Binding-site contacts:
Ligand atom O6 contacts residue SER51 of chain 1.D at 4.1 Å.
Ligand atom N2 contacts residue ASN93 of chain 1.A at 2.9 Å (h-bond).
Ligand atom C8 contacts residue ASN114 of chain 1.B at 4.4 Å.
Ligand atom O5 contacts residue ASN93 of chain 1.A at 2.4 Å (h-bond).
Ligand atom C6 contacts residue TYR49 of chain 1.D at 3.9 Å (hydrophobic).
Ligand atom O3 contacts residue TYR102 of chain 1.C at 3.5 Å.
Ligand atom C8 contacts residue THR18 of chain 1.B at 3.7 Å.
Ligand atom C2 contacts residue ASN93 of chain 1.A at 2.5 Å.
Ligand atom C3 contacts residue ARG29 of chain 1.D at 4.4 Å.
Ligand atom C3 contacts residue TYR49 of chain 1.D at 3.8 Å (hydrophobic).
Ligand atom O4 contacts residue TYR49 of chain 1.D at 4.3 Å.
Ligand atom C1 contacts residue TYR49 of chain 1.D at 3.9 Å (hydrophobic).
Ligand atom C6 contacts residue TYR48 of chain 1.D at 4.1 Å (hydrophobic).
Ligand atom C4 contacts residue ASN93 of chain 1.A at 4.3 Å.
Ligand atom C7 contacts residue GLU92 of chain 1.A at 4.2 Å.
Ligand atom C3 contacts residue ASN93 of chain 1.A at 3.8 Å.
Ligand atom C8 contacts residue GLU92 of chain 1.A at 3.6 Å.
Ligand atom O2 contacts residue THR52 of chain 1.D at 4.3 Å.
Ligand atom O3 contacts residue TYR49 of chain 1.D at 4.1 Å.
Ligand atom C2 contacts residue GLY16 of chain 1.B at 3.7 Å.
Ligand atom O5 contacts residue SER51 of chain 1.D at 4.2 Å.
Ligand atom C5 contacts residue TYR102 of chain 1.C at 4.2 Å (hydrophobic).
Ligand atom C2 contacts residue TYR49 of chain 1.D at 3.6 Å (hydrophobic).
Ligand atom O5 contacts residue ALA15 of chain 1.B at 4.3 Å.
Ligand atom C1 contacts residue ASN93 of chain 1.A at 1.5 Å.
Ligand atom C5 contacts residue ASN93 of chain 1.A at 3.7 Å.
Ligand atom C7 contacts residue ASN93 of chain 1.A at 3.6 Å.
Ligand atom C6 contacts residue TYR102 of chain 1.C at 3.7 Å (hydrophobic).
Ligand atom C6 contacts residue ASN30 of chain 1.D at 4.4 Å.
Ligand atom N2 contacts residue GLY16 of chain 1.B at 3.0 Å (h-bond).
Ligand atom O7 contacts residue TYR102 of chain 1.C at 4.0 Å.
Ligand atom O6 contacts residue TYR102 of chain 1.C at 3.9 Å.
Ligand atom C8 contacts residue ASN113 of chain 1.B at 3.8 Å.
Ligand atom C7 contacts residue GLY16 of chain 1.B at 4.0 Å.
Ligand atom C6 contacts residue SER51 of chain 1.D at 3.6 Å.
Ligand atom O7 contacts residue ASN93 of chain 1.A at 3.9 Å.
Ligand atom O3 contacts residue ARG29 of chain 1.D at 4.4 Å.
Ligand atom C8 contacts residue GLY16 of chain 1.B at 4.0 Å.
Ligand atom O6 contacts residue TYR48 of chain 1.D at 3.0 Å (h-bond).
Ligand atom C1 contacts residue ALA15 of chain 1.B at 4.1 Å (hydrophobic).

Sequence of chain 1.D:
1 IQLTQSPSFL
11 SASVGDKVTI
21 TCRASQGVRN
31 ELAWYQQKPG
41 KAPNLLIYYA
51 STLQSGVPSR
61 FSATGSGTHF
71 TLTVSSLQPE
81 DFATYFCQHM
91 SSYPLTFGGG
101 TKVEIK

The protein below binds the small molecule below.
Small molecule (SMILES): CC(=O)N[C@H]1[C@H](O[C@H]2[C@H](O)[C@@H](NC(C)=O)CO[C@@H]2CO)O[C@H](CO)[C@@H](O[C@@H]2O[C@H](CO[C@H]3O[C@H](CO)[C@@H](O)[C@H](O)[C@@H]3O)[C@@H](O)[C@H](O[C@H]3O[C@H](CO)[C@@H](O)[C@H](O)[C@@H]3O)[C@@H]2O)[C@@H]1O

Sequence of chain 1.B:
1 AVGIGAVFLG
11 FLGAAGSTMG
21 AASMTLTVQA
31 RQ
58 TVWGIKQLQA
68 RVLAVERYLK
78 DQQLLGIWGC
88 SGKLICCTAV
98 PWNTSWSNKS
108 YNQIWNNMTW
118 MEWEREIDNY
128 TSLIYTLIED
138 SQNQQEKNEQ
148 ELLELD

Sequence of chain 1.C:
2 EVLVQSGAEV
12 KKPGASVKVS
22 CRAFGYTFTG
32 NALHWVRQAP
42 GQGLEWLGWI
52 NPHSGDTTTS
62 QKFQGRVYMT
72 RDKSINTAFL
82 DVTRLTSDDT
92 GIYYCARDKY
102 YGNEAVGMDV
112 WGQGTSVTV

Sequence of chain 1.A:
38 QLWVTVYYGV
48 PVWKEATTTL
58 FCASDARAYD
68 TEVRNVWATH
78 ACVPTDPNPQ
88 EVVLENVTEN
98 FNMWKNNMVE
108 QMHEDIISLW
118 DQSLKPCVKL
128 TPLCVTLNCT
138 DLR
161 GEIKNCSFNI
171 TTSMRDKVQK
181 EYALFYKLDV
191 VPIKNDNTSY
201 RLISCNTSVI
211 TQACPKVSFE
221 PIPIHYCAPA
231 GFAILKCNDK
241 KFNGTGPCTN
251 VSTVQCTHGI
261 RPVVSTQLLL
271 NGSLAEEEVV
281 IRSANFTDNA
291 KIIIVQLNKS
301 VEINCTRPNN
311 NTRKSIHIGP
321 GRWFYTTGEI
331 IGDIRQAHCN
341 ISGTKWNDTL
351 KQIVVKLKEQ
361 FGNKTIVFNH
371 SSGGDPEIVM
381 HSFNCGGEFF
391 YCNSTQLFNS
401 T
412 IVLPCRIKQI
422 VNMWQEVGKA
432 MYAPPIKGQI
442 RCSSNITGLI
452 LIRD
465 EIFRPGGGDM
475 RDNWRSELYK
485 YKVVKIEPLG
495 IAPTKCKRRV